A protein and the small-molecule ligand that binds it are described below.
Small molecule (SMILES): c1ccc([P+](c2ccccc2)(c2ccccc2)c2ccccc2)cc1

Binding-site contacts:
Ligand atom C2A contacts residue HIS117 of chain 1.A at 4.0 Å.
Ligand atom C6B contacts residue LYS129 of chain 1.A at 4.0 Å.
Ligand atom C3A contacts residue HIS117 of chain 1.A at 4.0 Å.
Ligand atom C6C contacts residue ILE120 of chain 1.A at 3.7 Å (hydrophobic).
Ligand atom C5D contacts residue PRO154 of chain 1.A at 4.2 Å (hydrophobic).
Ligand atom C3D contacts residue PRO154 of chain 1.A at 4.2 Å (hydrophobic).
Ligand atom C1A contacts residue PHE133 of chain 1.A at 4.2 Å (hydrophobic).
Ligand atom C3A contacts residue PHE133 of chain 1.A at 3.8 Å (hydrophobic).
Ligand atom C6C contacts residue HIS117 of chain 1.A at 3.4 Å.
Ligand atom C4A contacts residue GOL1 of chain 1.G at 3.5 Å.
Ligand atom C4C contacts residue ILE120 of chain 1.A at 4.2 Å (hydrophobic).
Ligand atom C1A contacts residue HIS117 of chain 1.A at 4.2 Å.
Ligand atom C5C contacts residue ILE120 of chain 1.A at 3.9 Å (hydrophobic).
Ligand atom C3D contacts residue ILE120 of chain 1.A at 4.2 Å (hydrophobic).
Ligand atom C5D contacts residue PHE133 of chain 1.A at 3.8 Å (hydrophobic).
Ligand atom C3D contacts residue VAL128 of chain 1.A at 4.0 Å (hydrophobic).
Ligand atom C3A contacts residue GOL1 of chain 1.G at 3.3 Å.
Ligand atom C4A contacts residue HIS117 of chain 1.A at 4.0 Å.
Ligand atom C4D contacts residue THR127 of chain 1.A at 4.2 Å.
Ligand atom C3D contacts residue THR127 of chain 1.A at 3.3 Å.
Ligand atom C4D contacts residue PRO154 of chain 1.A at 3.7 Å (hydrophobic).
Ligand atom C5D contacts residue LYS129 of chain 1.A at 4.2 Å.
Ligand atom C6A contacts residue ILE120 of chain 1.A at 3.5 Å (hydrophobic).
Ligand atom C6D contacts residue PHE133 of chain 1.A at 3.7 Å (hydrophobic).
Ligand atom C2D contacts residue THR127 of chain 1.A at 3.8 Å.
Ligand atom C4C contacts residue HIS121 of chain 1.A at 4.1 Å.
Ligand atom C5C contacts residue HIS121 of chain 1.A at 3.9 Å.
Ligand atom C5A contacts residue MET153 of chain 1.A at 3.5 Å (hydrophobic).
Ligand atom C5D contacts residue ALA131 of chain 1.A at 4.0 Å (hydrophobic).
Ligand atom C4A contacts residue PHE133 of chain 1.A at 3.9 Å (hydrophobic).
Ligand atom C5D contacts residue VAL128 of chain 1.A at 3.3 Å (hydrophobic).
Ligand atom C5C contacts residue HIS117 of chain 1.A at 3.6 Å.
Ligand atom C4D contacts residue VAL128 of chain 1.A at 3.5 Å (hydrophobic).
Ligand atom C6A contacts residue MET153 of chain 1.A at 4.0 Å (hydrophobic).
Ligand atom C1C contacts residue ILE120 of chain 1.A at 3.9 Å (hydrophobic).
Ligand atom C2D contacts residue ILE120 of chain 1.A at 3.5 Å (hydrophobic).
Ligand atom C5A contacts residue HIS117 of chain 1.A at 4.2 Å.
Ligand atom C5B contacts residue LYS129 of chain 1.A at 4.2 Å.
Ligand atom C2A contacts residue PHE133 of chain 1.A at 4.0 Å (hydrophobic).
Ligand atom C6D contacts residue LYS129 of chain 1.A at 4.2 Å.

Sequence of chain 1.A:
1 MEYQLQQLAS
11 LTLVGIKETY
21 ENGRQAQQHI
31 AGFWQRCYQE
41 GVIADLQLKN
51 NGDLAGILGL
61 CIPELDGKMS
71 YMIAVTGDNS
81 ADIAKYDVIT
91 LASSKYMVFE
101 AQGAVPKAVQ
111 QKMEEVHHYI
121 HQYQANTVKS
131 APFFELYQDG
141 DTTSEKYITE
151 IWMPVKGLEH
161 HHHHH